Sequence of chain 3.A:
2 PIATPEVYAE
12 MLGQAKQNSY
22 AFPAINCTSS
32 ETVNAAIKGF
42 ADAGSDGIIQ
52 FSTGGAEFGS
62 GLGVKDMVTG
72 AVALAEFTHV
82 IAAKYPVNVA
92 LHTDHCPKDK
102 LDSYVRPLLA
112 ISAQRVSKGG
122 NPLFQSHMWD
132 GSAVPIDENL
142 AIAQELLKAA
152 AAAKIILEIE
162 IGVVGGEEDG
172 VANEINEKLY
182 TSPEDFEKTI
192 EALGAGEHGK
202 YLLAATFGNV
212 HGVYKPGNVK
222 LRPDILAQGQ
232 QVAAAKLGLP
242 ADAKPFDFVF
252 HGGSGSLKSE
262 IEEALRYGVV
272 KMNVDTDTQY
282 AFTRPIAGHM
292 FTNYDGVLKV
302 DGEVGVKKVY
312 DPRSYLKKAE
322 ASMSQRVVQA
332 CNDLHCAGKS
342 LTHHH

This small molecule binds to this protein.
Small molecule (SMILES): O=C(COP(=O)(O)O)NO

Binding-site contacts:
Ligand atom O1 contacts residue GLY253 of chain 4.A at 2.8 Å (h-bond).
Ligand atom O2 contacts residue ASP95 of chain 4.A at 2.5 Å (salt-bridge).
Ligand atom O3P contacts residue VAL275 of chain 4.A at 3.4 Å.
Ligand atom O3P contacts residue ASP276 of chain 4.A at 3.0 Å (salt-bridge).
Ligand atom O1 contacts residue ZN1 of chain 4.C at 2.4 Å.
Ligand atom O1 contacts residue HIS252 of chain 4.A at 3.3 Å (h-bond).
Ligand atom C1 contacts residue GLY253 of chain 4.A at 3.8 Å.
Ligand atom O4P contacts residue THR277 of chain 4.A at 2.6 Å (h-bond).
Ligand atom O2P contacts residue HIS212 of chain 4.A at 3.7 Å.
Ligand atom O2 contacts residue HIS252 of chain 4.A at 3.4 Å (h-bond).
Ligand atom O3P contacts residue SER255 of chain 4.A at 2.5 Å (h-bond).
Ligand atom O2P contacts residue SER255 of chain 4.A at 3.6 Å.
Ligand atom O3P contacts residue ASN274 of chain 4.A at 3.7 Å.
Ligand atom P contacts residue THR277 of chain 4.A at 3.8 Å.
Ligand atom O4P contacts residue ASP276 of chain 4.A at 3.5 Å.
Ligand atom P contacts residue GLY253 of chain 4.A at 3.7 Å.
Ligand atom C1 contacts residue ZN1 of chain 4.C at 3.0 Å.
Ligand atom O3P contacts residue THR277 of chain 4.A at 3.7 Å.
Ligand atom O2 contacts residue HIS212 of chain 4.A at 3.5 Å (h-bond).
Ligand atom O4P contacts residue GLY213 of chain 4.A at 3.8 Å.
Ligand atom O1P contacts residue HIS212 of chain 4.A at 3.4 Å.
Ligand atom O2P contacts residue GLY213 of chain 4.A at 2.9 Å (h-bond).
Ligand atom O1 contacts residue ASN274 of chain 4.A at 3.4 Å.
Ligand atom C2 contacts residue ASN274 of chain 4.A at 3.7 Å.
Ligand atom N2 contacts residue ASN274 of chain 4.A at 3.8 Å.
Ligand atom P contacts residue SER255 of chain 4.A at 3.6 Å.
Ligand atom O2 contacts residue ZN1 of chain 4.C at 2.1 Å.
Ligand atom O2P contacts residue GLY253 of chain 4.A at 3.2 Å.
Ligand atom O1P contacts residue GLY253 of chain 4.A at 3.1 Å.
Ligand atom O2 contacts residue ASN274 of chain 4.A at 3.4 Å (h-bond).
Ligand atom O1 contacts residue HIS212 of chain 4.A at 3.1 Å (h-bond).
Ligand atom C1 contacts residue ASN274 of chain 4.A at 3.4 Å.
Ligand atom N2 contacts residue ZN1 of chain 4.C at 2.9 Å.
Ligand atom N2 contacts residue HIS212 of chain 4.A at 3.8 Å.
Ligand atom N2 contacts residue ASN27 of chain 4.A at 3.6 Å.
Ligand atom O3P contacts residue GLY254 of chain 4.A at 3.6 Å.
Ligand atom O2 contacts residue HIS96 of chain 4.A at 3.1 Å (h-bond).
Ligand atom C1 contacts residue HIS212 of chain 4.A at 3.4 Å.
Ligand atom O2P contacts residue NA1 of chain 4.B at 2.5 Å (h-bond).
Ligand atom N2 contacts residue ASP95 of chain 4.A at 3.2 Å (salt-bridge).

Sequence of chain 4.A:
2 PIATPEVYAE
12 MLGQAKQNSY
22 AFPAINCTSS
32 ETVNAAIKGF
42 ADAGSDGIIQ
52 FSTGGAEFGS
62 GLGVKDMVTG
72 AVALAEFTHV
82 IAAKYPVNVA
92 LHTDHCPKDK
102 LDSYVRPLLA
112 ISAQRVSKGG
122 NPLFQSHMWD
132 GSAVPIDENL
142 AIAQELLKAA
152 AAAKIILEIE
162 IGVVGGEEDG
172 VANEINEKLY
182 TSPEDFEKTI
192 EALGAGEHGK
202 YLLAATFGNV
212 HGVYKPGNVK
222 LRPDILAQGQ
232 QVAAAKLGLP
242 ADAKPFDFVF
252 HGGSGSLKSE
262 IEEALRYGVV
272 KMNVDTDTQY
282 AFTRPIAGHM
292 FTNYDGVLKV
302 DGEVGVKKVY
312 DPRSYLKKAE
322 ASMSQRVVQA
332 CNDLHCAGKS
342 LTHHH